The small molecule below binds the protein below.
Small molecule (SMILES): CC(=O)N[C@@H]1[C@@H](O[C@@H]2O[C@H](C(=O)O)[C@@H](O[C@@H]3O[C@H](CO)[C@@H](O)[C@H](O[C@@H]4O[C@H](C(=O)O)[C@@H](O[C@@H]5O[C@H](CO)[C@@H](O)[C@H](O[C@@H]6O[C@H](C(=O)O)[C@@H](O[C@@H]7O[C@H](CO)[C@@H](O)[C@H](O[C@@H]8OC(C(=O)O)=C[C@H](O)[C@H]8O)[C@H]7NC(C)=O)[C@H](O)[C@H]6O)[C@H]5NC(C)=O)[C@H](O)[C@H]4O)[C@H]3NC(C)=O)[C@H](O)[C@H]2O)[C@H](O)[C@@H](CO)O[C@H]1O

Sequence of chain 1.G:
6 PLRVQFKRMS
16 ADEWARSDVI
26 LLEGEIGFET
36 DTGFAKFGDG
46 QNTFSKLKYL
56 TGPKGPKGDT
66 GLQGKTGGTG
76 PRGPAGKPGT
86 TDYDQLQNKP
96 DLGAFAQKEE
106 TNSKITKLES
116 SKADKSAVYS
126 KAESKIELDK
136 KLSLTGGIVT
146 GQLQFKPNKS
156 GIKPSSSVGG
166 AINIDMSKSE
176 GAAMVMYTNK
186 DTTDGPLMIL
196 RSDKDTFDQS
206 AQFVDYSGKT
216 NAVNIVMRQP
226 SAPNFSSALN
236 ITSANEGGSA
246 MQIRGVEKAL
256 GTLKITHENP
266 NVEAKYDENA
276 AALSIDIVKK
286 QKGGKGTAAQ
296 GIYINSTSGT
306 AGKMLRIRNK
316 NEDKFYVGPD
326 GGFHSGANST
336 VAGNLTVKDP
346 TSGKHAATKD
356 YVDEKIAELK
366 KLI

Sequence of chain 1.H:
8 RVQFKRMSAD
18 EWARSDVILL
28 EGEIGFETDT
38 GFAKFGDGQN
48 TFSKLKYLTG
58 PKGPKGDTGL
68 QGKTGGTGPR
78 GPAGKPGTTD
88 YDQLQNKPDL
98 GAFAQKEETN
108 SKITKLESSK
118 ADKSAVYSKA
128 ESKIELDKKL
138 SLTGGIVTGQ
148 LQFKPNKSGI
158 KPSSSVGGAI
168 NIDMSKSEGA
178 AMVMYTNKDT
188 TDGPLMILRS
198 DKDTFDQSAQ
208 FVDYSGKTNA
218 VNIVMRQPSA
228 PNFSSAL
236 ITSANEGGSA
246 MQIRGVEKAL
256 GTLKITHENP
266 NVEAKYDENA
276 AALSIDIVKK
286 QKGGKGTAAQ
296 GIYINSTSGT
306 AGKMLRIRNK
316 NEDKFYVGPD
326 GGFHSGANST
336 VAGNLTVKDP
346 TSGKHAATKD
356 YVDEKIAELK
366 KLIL

Sequence of chain 1.I:
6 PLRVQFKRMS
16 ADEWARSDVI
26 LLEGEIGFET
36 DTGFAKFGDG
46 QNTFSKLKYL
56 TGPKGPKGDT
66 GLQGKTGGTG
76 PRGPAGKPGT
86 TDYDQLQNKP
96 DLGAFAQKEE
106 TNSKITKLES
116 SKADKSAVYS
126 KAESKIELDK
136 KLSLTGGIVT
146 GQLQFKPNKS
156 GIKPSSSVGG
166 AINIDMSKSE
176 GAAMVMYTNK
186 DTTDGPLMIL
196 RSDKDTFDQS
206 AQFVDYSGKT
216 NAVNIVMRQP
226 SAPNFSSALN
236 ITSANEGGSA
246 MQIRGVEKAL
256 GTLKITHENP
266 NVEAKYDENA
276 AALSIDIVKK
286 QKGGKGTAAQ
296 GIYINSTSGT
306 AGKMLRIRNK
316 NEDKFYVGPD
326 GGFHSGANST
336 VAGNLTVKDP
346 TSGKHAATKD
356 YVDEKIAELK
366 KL

Binding-site contacts:
Ligand atom O7 contacts residue GLN247 of chain 1.G at 3.7 Å.
Ligand atom O5 contacts residue ASN219 of chain 1.I at 3.1 Å (h-bond).
Ligand atom O7 contacts residue ASN219 of chain 1.I at 2.4 Å (h-bond).
Ligand atom C3 contacts residue ASN219 of chain 1.I at 3.7 Å.
Ligand atom C7 contacts residue LYS259 of chain 1.I at 3.9 Å.
Ligand atom O4 contacts residue ARG223 of chain 1.I at 3.6 Å.
Ligand atom C7 contacts residue ASN216 of chain 1.I at 3.4 Å.
Ligand atom O7 contacts residue ASN216 of chain 1.I at 2.7 Å (h-bond).
Ligand atom C5 contacts residue PHE230 of chain 1.H at 3.7 Å (hydrophobic).
Ligand atom C2 contacts residue ASN219 of chain 1.I at 3.5 Å.
Ligand atom O6 contacts residue SER162 of chain 1.G at 2.4 Å (h-bond).
Ligand atom O3 contacts residue SER160 of chain 1.G at 2.8 Å (h-bond).
Ligand atom O6B contacts residue GLN204 of chain 1.G at 3.7 Å.
Ligand atom C8 contacts residue ASN216 of chain 1.I at 3.9 Å.
Ligand atom O3 contacts residue ASN219 of chain 1.I at 2.7 Å (h-bond).
Ligand atom O3 contacts residue ARG249 of chain 1.G at 3.7 Å.
Ligand atom O1 contacts residue LYS259 of chain 1.I at 2.9 Å (salt-bridge).
Ligand atom C3 contacts residue THR237 of chain 1.H at 3.7 Å.
Ligand atom C6 contacts residue SER162 of chain 1.G at 3.2 Å.
Ligand atom O6 contacts residue ARG223 of chain 1.I at 3.4 Å (salt-bridge).
Ligand atom O6B contacts residue SER205 of chain 1.G at 3.3 Å (h-bond).
Ligand atom N2 contacts residue ASN219 of chain 1.I at 3.7 Å.
Ligand atom C1 contacts residue ASN219 of chain 1.I at 3.4 Å.
Ligand atom C3 contacts residue GLN247 of chain 1.G at 3.5 Å.
Ligand atom N2 contacts residue GLN247 of chain 1.G at 3.4 Å (h-bond).
Ligand atom C7 contacts residue ASN219 of chain 1.I at 3.2 Å.
Ligand atom O5 contacts residue THR237 of chain 1.H at 3.6 Å (h-bond).
Ligand atom C1 contacts residue GLN247 of chain 1.G at 3.5 Å.
Ligand atom C6 contacts residue THR237 of chain 1.H at 3.5 Å.
Ligand atom C2 contacts residue ARG249 of chain 1.G at 3.6 Å.
Ligand atom O3 contacts residue SER161 of chain 1.G at 3.8 Å.
Ligand atom C8 contacts residue THR261 of chain 1.I at 3.3 Å.
Ligand atom C1 contacts residue PHE230 of chain 1.H at 3.5 Å (hydrophobic).
Ligand atom O2 contacts residue SER160 of chain 1.G at 3.7 Å.
Ligand atom O5 contacts residue PHE230 of chain 1.H at 3.8 Å.
Ligand atom O3 contacts residue THR237 of chain 1.H at 3.2 Å (h-bond).
Ligand atom N2 contacts residue LYS259 of chain 1.I at 3.7 Å.
Ligand atom C8 contacts residue LYS259 of chain 1.I at 3.3 Å.
Ligand atom C8 contacts residue PRO159 of chain 1.G at 3.5 Å (hydrophobic).
Ligand atom O2 contacts residue ARG249 of chain 1.G at 2.7 Å (salt-bridge).